Sequence of chain 1.B:
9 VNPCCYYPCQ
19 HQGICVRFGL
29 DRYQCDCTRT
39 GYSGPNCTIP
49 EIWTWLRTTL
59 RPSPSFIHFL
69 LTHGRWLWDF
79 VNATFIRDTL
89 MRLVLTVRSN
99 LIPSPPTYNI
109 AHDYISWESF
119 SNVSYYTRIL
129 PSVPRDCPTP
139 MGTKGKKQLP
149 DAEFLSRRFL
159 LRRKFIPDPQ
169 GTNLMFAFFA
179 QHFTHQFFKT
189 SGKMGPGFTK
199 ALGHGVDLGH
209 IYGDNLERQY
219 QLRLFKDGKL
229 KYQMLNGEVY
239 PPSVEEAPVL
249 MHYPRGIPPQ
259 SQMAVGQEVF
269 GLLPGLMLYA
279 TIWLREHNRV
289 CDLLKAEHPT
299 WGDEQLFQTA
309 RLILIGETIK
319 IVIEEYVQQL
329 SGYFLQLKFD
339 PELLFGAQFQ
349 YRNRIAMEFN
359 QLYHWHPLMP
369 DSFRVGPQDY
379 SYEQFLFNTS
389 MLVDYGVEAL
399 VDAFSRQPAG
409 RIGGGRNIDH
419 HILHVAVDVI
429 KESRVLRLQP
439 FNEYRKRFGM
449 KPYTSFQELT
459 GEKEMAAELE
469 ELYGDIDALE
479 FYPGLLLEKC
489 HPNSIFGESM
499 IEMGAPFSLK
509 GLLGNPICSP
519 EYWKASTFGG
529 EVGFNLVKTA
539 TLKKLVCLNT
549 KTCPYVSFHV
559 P

Binding-site contacts:
Ligand atom O2 contacts residue VAL92 of chain 1.B at 3.4 Å.
Ligand atom C9 contacts residue ALA503 of chain 1.B at 3.6 Å (hydrophobic).
Ligand atom I1 contacts residue TRP363 of chain 1.B at 3.5 Å.
Ligand atom C7 contacts residue LEU507 of chain 1.B at 3.2 Å (hydrophobic).
Ligand atom O3 contacts residue TYR331 of chain 1.B at 3.1 Å.
Ligand atom C20 contacts residue MET89 of chain 1.B at 3.4 Å (hydrophobic).
Ligand atom C20 contacts residue VAL92 of chain 1.B at 3.6 Å (hydrophobic).
Ligand atom C13 contacts residue SER506 of chain 1.B at 3.4 Å.
Ligand atom C18 contacts residue TYR331 of chain 1.B at 3.7 Å (hydrophobic).
Ligand atom C14 contacts residue TRP363 of chain 1.B at 3.7 Å (hydrophobic).
Ligand atom C12 contacts residue SER506 of chain 1.B at 3.0 Å.
Ligand atom C8 contacts residue LEU507 of chain 1.B at 3.8 Å (hydrophobic).
Ligand atom I1 contacts residue LEU360 of chain 1.B at 3.4 Å.
Ligand atom C14 contacts residue GLY502 of chain 1.B at 3.5 Å.
Ligand atom C4 contacts residue VAL325 of chain 1.B at 3.6 Å (hydrophobic).
Ligand atom C12 contacts residue ALA503 of chain 1.B at 3.8 Å (hydrophobic).
Ligand atom C3 contacts residue ALA503 of chain 1.B at 3.4 Å (hydrophobic).
Ligand atom C20 contacts residue LEU335 of chain 1.B at 3.1 Å (hydrophobic).
Ligand atom C15 contacts residue TRP363 of chain 1.B at 3.7 Å (hydrophobic).
Ligand atom C13 contacts residue TYR361 of chain 1.B at 3.8 Å (hydrophobic).
Ligand atom C19 contacts residue TYR331 of chain 1.B at 3.9 Å (hydrophobic).
Ligand atom C8 contacts residue VAL325 of chain 1.B at 3.1 Å (hydrophobic).
Ligand atom O4 contacts residue ARG96 of chain 1.B at 3.1 Å.
Ligand atom C6 contacts residue LEU507 of chain 1.B at 3.4 Å (hydrophobic).
Ligand atom C7 contacts residue VAL325 of chain 1.B at 3.5 Å (hydrophobic).
Ligand atom O4 contacts residue ALA503 of chain 1.B at 3.1 Å.
Ligand atom N1 contacts residue VAL325 of chain 1.B at 3.7 Å.
Ligand atom C2 contacts residue ALA503 of chain 1.B at 3.5 Å (hydrophobic).
Ligand atom O2 contacts residue LEU507 of chain 1.B at 3.2 Å.
Ligand atom C13 contacts residue GLY502 of chain 1.B at 3.1 Å.
Ligand atom C4 contacts residue ALA503 of chain 1.B at 3.5 Å (hydrophobic).
Ligand atom C12 contacts residue GLY502 of chain 1.B at 3.3 Å.
Ligand atom N1 contacts residue ALA503 of chain 1.B at 3.7 Å.
Ligand atom C15 contacts residue PHE494 of chain 1.B at 3.5 Å (hydrophobic).
Ligand atom O1 contacts residue VAL325 of chain 1.B at 3.6 Å.
Ligand atom C19 contacts residue ARG96 of chain 1.B at 3.5 Å.
Ligand atom C16 contacts residue LEU328 of chain 1.B at 3.5 Å (hydrophobic).
Ligand atom C9 contacts residue VAL325 of chain 1.B at 3.2 Å (hydrophobic).
Ligand atom O3 contacts residue ARG96 of chain 1.B at 3.7 Å.
Ligand atom C15 contacts residue LEU328 of chain 1.B at 3.8 Å (hydrophobic).

A small-molecule ligand and the protein it binds are described below.
Small molecule (SMILES): COc1ccc2c(c1)c(CC(=O)O)c(C)n2C(=O)c1ccc(I)cc1